Sequence of chain 1.A:
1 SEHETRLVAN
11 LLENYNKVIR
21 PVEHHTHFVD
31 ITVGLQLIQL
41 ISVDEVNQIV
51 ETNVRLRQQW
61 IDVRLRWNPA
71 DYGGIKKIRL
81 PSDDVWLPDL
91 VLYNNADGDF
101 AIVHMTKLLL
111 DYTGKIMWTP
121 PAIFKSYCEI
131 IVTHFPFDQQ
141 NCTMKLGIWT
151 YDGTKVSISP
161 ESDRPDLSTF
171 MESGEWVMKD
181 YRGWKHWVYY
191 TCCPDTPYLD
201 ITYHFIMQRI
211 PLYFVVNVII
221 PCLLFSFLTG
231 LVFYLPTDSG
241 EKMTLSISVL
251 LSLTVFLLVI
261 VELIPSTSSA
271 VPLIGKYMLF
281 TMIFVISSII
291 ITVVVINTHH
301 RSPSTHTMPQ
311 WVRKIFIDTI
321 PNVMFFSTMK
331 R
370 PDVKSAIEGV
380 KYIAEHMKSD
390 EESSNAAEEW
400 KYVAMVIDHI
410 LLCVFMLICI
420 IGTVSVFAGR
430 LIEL

This small molecule binds to this protein.
Small molecule (SMILES): CC(=O)N[C@H]1[C@H](O[C@H]2[C@H](O)[C@@H](NC(C)=O)CO[C@@H]2CO)O[C@H](CO)[C@@H](O[C@@H]2O[C@H](CO[C@H]3O[C@H](CO[C@H]4O[C@H](CO)[C@@H](O)[C@H](O)[C@@H]4O)[C@@H](O)[C@H](O[C@H]4O[C@H](CO)[C@@H](O)[C@H](O)[C@@H]4O)[C@@H]3O)[C@@H](O)[C@H](O[C@H]3O[C@H](CO)[C@@H](O)[C@H](O)[C@@H]3O)[C@@H]2O)[C@@H]1O

Binding-site contacts:
Ligand atom C2 contacts residue TRP187 of chain 1.A at 3.6 Å (hydrophobic).
Ligand atom C3 contacts residue ASN141 of chain 1.A at 3.8 Å.
Ligand atom O7 contacts residue THR202 of chain 1.A at 3.6 Å.
Ligand atom C5 contacts residue TRP184 of chain 1.A at 3.7 Å (hydrophobic).
Ligand atom O5 contacts residue TRP184 of chain 1.A at 3.8 Å.
Ligand atom C7 contacts residue HIS186 of chain 1.A at 3.2 Å.
Ligand atom O6 contacts residue TRP187 of chain 1.A at 3.5 Å.
Ligand atom O2 contacts residue HIS186 of chain 1.A at 3.6 Å.
Ligand atom C8 contacts residue ILE206 of chain 1.A at 3.6 Å (hydrophobic).
Ligand atom C6 contacts residue LYS185 of chain 1.A at 3.6 Å.
Ligand atom C1 contacts residue LYS185 of chain 1.A at 3.4 Å.
Ligand atom C5 contacts residue ASN141 of chain 1.A at 3.7 Å.
Ligand atom O3 contacts residue TYR189 of chain 1.A at 3.5 Å (h-bond).
Ligand atom C6 contacts residue TRP184 of chain 1.A at 4.1 Å (hydrophobic).
Ligand atom O6 contacts residue TRP184 of chain 1.A at 3.8 Å.
Ligand atom C3 contacts residue HIS186 of chain 1.A at 4.1 Å.
Ligand atom C7 contacts residue ASN141 of chain 1.A at 2.9 Å.
Ligand atom C8 contacts residue HIS186 of chain 1.A at 3.6 Å.
Ligand atom O2 contacts residue TRP187 of chain 1.A at 3.1 Å (h-bond).
Ligand atom C5 contacts residue HIS204 of chain 1.A at 3.9 Å.
Ligand atom C2 contacts residue HIS186 of chain 1.A at 3.9 Å.
Ligand atom O5 contacts residue LYS185 of chain 1.A at 3.8 Å.
Ligand atom C2 contacts residue TRP184 of chain 1.A at 4.0 Å (hydrophobic).
Ligand atom O4 contacts residue HIS204 of chain 1.A at 3.9 Å.
Ligand atom O3 contacts residue HIS186 of chain 1.A at 3.0 Å (h-bond).
Ligand atom C1 contacts residue HIS204 of chain 1.A at 4.0 Å.
Ligand atom C3 contacts residue TRP187 of chain 1.A at 4.0 Å (hydrophobic).
Ligand atom O3 contacts residue TRP187 of chain 1.A at 3.7 Å.
Ligand atom O7 contacts residue HIS186 of chain 1.A at 3.0 Å.
Ligand atom C3 contacts residue HIS204 of chain 1.A at 4.0 Å.
Ligand atom N2 contacts residue HIS186 of chain 1.A at 3.6 Å (h-bond).
Ligand atom O5 contacts residue ASN141 of chain 1.A at 2.4 Å (h-bond).
Ligand atom O7 contacts residue ASN141 of chain 1.A at 2.6 Å (h-bond).
Ligand atom C2 contacts residue ASN141 of chain 1.A at 2.5 Å.
Ligand atom C1 contacts residue HIS186 of chain 1.A at 4.0 Å.
Ligand atom N2 contacts residue ASN141 of chain 1.A at 2.8 Å (h-bond).
Ligand atom O5 contacts residue TRP187 of chain 1.A at 3.4 Å.
Ligand atom C4 contacts residue TRP184 of chain 1.A at 4.0 Å (hydrophobic).
Ligand atom C1 contacts residue ASN141 of chain 1.A at 1.4 Å.
Ligand atom C6 contacts residue THR143 of chain 1.A at 3.6 Å.